Sequence of chain 1.C:
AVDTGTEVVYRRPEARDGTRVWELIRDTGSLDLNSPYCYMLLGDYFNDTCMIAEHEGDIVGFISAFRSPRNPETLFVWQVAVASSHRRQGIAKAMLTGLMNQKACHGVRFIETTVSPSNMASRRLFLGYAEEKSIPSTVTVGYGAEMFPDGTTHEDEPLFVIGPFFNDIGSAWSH

Binding-site contacts:
Ligand atom N04 contacts residue TRP79 of chain 1.C at 3.4 Å (h-bond).
Ligand atom O03 contacts residue GLN80 of chain 1.C at 3.8 Å.
Ligand atom C09 contacts residue GLN80 of chain 1.C at 3.7 Å.
Ligand atom C06 contacts residue THR115 of chain 1.C at 3.7 Å.
Ligand atom C02 contacts residue VAL81 of chain 1.C at 3.7 Å (hydrophobic).
Ligand atom C07 contacts residue TYR38 of chain 2.B at 3.7 Å (hydrophobic).
Ligand atom C01 contacts residue VAL81 of chain 1.C at 3.6 Å (hydrophobic).
Ligand atom O10 contacts residue LEU32 of chain 1.C at 3.4 Å.
Ligand atom C02 contacts residue LEU32 of chain 1.C at 4.0 Å (hydrophobic).
Ligand atom N08 contacts residue GLU158 of chain 1.C at 2.7 Å (salt-bridge).
Ligand atom C05 contacts residue THR115 of chain 1.C at 3.5 Å.
Ligand atom C01 contacts residue SER123 of chain 1.C at 3.6 Å.
Ligand atom C05 contacts residue TYR38 of chain 2.B at 4.0 Å (hydrophobic).
Ligand atom O11 contacts residue ASP33 of chain 1.C at 3.9 Å.
Ligand atom C01 contacts residue GLN80 of chain 1.C at 3.8 Å.
Ligand atom C07 contacts residue GLU158 of chain 1.C at 3.9 Å.
Ligand atom C07 contacts residue ASP33 of chain 1.C at 4.0 Å.
Ligand atom O03 contacts residue LEU32 of chain 1.C at 3.2 Å.
Ligand atom C01 contacts residue THR114 of chain 1.C at 3.9 Å.
Ligand atom N04 contacts residue ASN120 of chain 1.C at 3.9 Å.
Ligand atom O10 contacts residue GLN80 of chain 1.C at 3.2 Å (h-bond).
Ligand atom O03 contacts residue VAL81 of chain 1.C at 3.1 Å (h-bond).
Ligand atom O10 contacts residue ASP33 of chain 1.C at 3.2 Å (salt-bridge).
Ligand atom C05 contacts residue TRP79 of chain 1.C at 3.3 Å (hydrophobic).
Ligand atom C06 contacts residue TYR38 of chain 2.B at 3.3 Å (hydrophobic).
Ligand atom C02 contacts residue SER123 of chain 1.C at 3.8 Å.
Ligand atom O03 contacts residue SER123 of chain 1.C at 3.8 Å.
Ligand atom N04 contacts residue LEU32 of chain 1.C at 4.0 Å.
Ligand atom N08 contacts residue ASP33 of chain 1.C at 3.9 Å.
Ligand atom C09 contacts residue ASP33 of chain 1.C at 3.9 Å.
Ligand atom O11 contacts residue TYR38 of chain 2.B at 3.6 Å.
Ligand atom C06 contacts residue GLU158 of chain 1.C at 4.0 Å.
Ligand atom O11 contacts residue TRP79 of chain 1.C at 3.5 Å (h-bond).
Ligand atom C02 contacts residue GLN80 of chain 1.C at 3.8 Å.
Ligand atom C01 contacts residue TRP79 of chain 1.C at 3.2 Å (hydrophobic).
Ligand atom O11 contacts residue GLN80 of chain 1.C at 3.4 Å (h-bond).
Ligand atom O03 contacts residue ASN120 of chain 1.C at 4.0 Å.
Ligand atom C06 contacts residue TRP79 of chain 1.C at 3.4 Å (hydrophobic).
Ligand atom C02 contacts residue TRP79 of chain 1.C at 3.4 Å (hydrophobic).
Ligand atom C02 contacts residue ASN120 of chain 1.C at 3.9 Å.

Sequence of chain 2.B:
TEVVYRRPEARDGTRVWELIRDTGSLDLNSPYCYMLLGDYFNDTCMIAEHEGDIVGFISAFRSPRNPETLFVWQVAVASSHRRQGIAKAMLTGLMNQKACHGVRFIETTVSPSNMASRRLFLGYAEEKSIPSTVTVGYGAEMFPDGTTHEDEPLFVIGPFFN

A protein and the small-molecule ligand that binds it are described below.
Small molecule (SMILES): CC(=O)NCC[C@H](N)C(=O)O